The small molecule below binds the protein below.
Small molecule (SMILES): O=C(O)c1ccc(Br)cc1

Binding-site contacts:
Ligand atom O1 contacts residue ALA90 of chain 1.H at 3.5 Å (h-bond).
Ligand atom C1 contacts residue ALA90 of chain 1.H at 3.5 Å (hydrophobic).
Ligand atom C7 contacts residue GLN75 of chain 1.H at 3.9 Å.
Ligand atom C3 contacts residue LYS52 of chain 1.E at 4.0 Å.
Ligand atom C2 contacts residue ARG6 of chain 1.E at 3.8 Å.
Ligand atom BR4 contacts residue ILE95 of chain 1.H at 3.8 Å.
Ligand atom C2 contacts residue ALA90 of chain 1.H at 3.5 Å (hydrophobic).
Ligand atom BR4 contacts residue MET74 of chain 1.H at 4.0 Å.
Ligand atom O1 contacts residue ARG6 of chain 1.E at 2.6 Å (salt-bridge).
Ligand atom C6 contacts residue ASP91 of chain 1.H at 3.6 Å.
Ligand atom O2 contacts residue ARG6 of chain 1.E at 3.2 Å (salt-bridge).
Ligand atom C3 contacts residue GLN75 of chain 1.H at 3.6 Å.
Ligand atom C5 contacts residue GLN75 of chain 1.H at 3.6 Å.
Ligand atom C6 contacts residue MET74 of chain 1.H at 4.1 Å (hydrophobic).
Ligand atom C2 contacts residue GLN75 of chain 1.H at 3.6 Å.
Ligand atom C3 contacts residue ALA90 of chain 1.H at 3.8 Å (hydrophobic).
Ligand atom C5 contacts residue ILE95 of chain 1.H at 4.0 Å (hydrophobic).
Ligand atom C4 contacts residue GLN75 of chain 1.H at 4.0 Å.
Ligand atom C4 contacts residue ALA90 of chain 1.H at 4.2 Å (hydrophobic).
Ligand atom C4 contacts residue ILE95 of chain 1.H at 4.1 Å (hydrophobic).
Ligand atom O2 contacts residue GLU92 of chain 1.H at 3.4 Å (salt-bridge).
Ligand atom O2 contacts residue GLN75 of chain 1.H at 4.2 Å.
Ligand atom C7 contacts residue ALA90 of chain 1.H at 3.8 Å (hydrophobic).
Ligand atom O2 contacts residue ASP91 of chain 1.H at 3.1 Å.
Ligand atom BR4 contacts residue TYR51 of chain 1.E at 3.5 Å.
Ligand atom BR4 contacts residue GLN75 of chain 1.H at 4.0 Å.
Ligand atom C1 contacts residue GLN75 of chain 1.H at 3.4 Å.
Ligand atom C1 contacts residue ASP91 of chain 1.H at 4.2 Å.
Ligand atom C7 contacts residue ARG6 of chain 1.E at 2.9 Å.
Ligand atom BR4 contacts residue GLU78 of chain 1.H at 4.0 Å.
Ligand atom C6 contacts residue GLN75 of chain 1.H at 3.6 Å.
Ligand atom C7 contacts residue ASP91 of chain 1.H at 3.7 Å.
Ligand atom C1 contacts residue ARG6 of chain 1.E at 3.5 Å.
Ligand atom O2 contacts residue ALA90 of chain 1.H at 4.1 Å.
Ligand atom C5 contacts residue MET74 of chain 1.H at 3.6 Å (hydrophobic).
Ligand atom C3 contacts residue TYR51 of chain 1.E at 3.7 Å (hydrophobic).
Ligand atom O1 contacts residue ASP91 of chain 1.H at 4.1 Å.
Ligand atom C6 contacts residue ALA90 of chain 1.H at 3.9 Å (hydrophobic).
Ligand atom C2 contacts residue LYS52 of chain 1.E at 3.7 Å.
Ligand atom C5 contacts residue ALA90 of chain 1.H at 4.2 Å (hydrophobic).

Sequence of chain 1.E:
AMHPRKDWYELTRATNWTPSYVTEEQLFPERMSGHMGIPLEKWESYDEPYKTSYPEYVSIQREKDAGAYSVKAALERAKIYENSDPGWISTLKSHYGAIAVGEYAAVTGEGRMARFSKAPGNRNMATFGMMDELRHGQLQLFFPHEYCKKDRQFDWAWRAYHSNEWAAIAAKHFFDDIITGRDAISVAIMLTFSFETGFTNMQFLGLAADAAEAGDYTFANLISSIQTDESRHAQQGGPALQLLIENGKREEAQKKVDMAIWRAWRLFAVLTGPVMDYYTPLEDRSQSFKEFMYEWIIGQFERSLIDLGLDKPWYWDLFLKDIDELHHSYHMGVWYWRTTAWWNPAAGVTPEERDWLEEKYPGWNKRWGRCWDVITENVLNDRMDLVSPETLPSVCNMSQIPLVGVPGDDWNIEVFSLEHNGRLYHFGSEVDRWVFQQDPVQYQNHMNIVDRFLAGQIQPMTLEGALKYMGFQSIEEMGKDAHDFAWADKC

Sequence of chain 1.H:
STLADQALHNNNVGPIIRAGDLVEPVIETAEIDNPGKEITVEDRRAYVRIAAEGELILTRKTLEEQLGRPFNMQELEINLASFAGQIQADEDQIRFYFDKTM